Sequence of chain 9.O:
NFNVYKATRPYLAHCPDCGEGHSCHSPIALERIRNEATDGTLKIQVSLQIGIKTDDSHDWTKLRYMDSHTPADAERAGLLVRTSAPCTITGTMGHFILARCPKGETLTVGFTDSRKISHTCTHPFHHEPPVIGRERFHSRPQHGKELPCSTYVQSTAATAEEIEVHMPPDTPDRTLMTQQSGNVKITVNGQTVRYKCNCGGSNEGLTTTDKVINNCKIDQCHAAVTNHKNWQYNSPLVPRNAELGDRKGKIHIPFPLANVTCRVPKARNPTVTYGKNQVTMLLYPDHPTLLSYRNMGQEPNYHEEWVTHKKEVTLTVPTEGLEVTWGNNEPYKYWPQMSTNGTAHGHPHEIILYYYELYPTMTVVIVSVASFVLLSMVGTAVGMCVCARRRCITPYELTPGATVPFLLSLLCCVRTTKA

The small molecule below binds the protein below.
Small molecule (SMILES): CC(=O)N[C@@H]1[C@@H](O)[C@H](O)[C@@H](CO)O[C@H]1O

Binding-site contacts:
Ligand atom O7 contacts residue ASN259 of chain 9.O at 3.2 Å (h-bond).
Ligand atom O5 contacts residue ASN259 of chain 9.O at 2.3 Å (h-bond).
Ligand atom C4 contacts residue ASN259 of chain 9.O at 4.2 Å.
Ligand atom O3 contacts residue LYS115 of chain 9.N at 3.6 Å (salt-bridge).
Ligand atom O4 contacts residue PHE118 of chain 9.N at 4.1 Å.
Ligand atom N2 contacts residue ASN259 of chain 9.O at 2.8 Å (h-bond).
Ligand atom C8 contacts residue ALA258 of chain 9.O at 3.7 Å (hydrophobic).
Ligand atom C5 contacts residue ASN259 of chain 9.O at 3.6 Å.
Ligand atom C7 contacts residue ASN259 of chain 9.O at 3.2 Å.
Ligand atom C1 contacts residue ASN259 of chain 9.O at 1.4 Å.
Ligand atom C3 contacts residue ASN259 of chain 9.O at 3.7 Å.
Ligand atom O6 contacts residue LYS181 of chain 9.N at 3.4 Å (salt-bridge).
Ligand atom C8 contacts residue ASN259 of chain 9.O at 4.2 Å.
Ligand atom C8 contacts residue THR116 of chain 9.N at 4.3 Å.
Ligand atom C6 contacts residue LYS181 of chain 9.N at 3.4 Å.
Ligand atom C5 contacts residue LYS181 of chain 9.N at 3.4 Å.
Ligand atom C2 contacts residue ASN259 of chain 9.O at 2.4 Å.
Ligand atom C4 contacts residue LYS181 of chain 9.N at 3.6 Å.
Ligand atom O4 contacts residue LYS181 of chain 9.N at 2.7 Å (salt-bridge).
Ligand atom N2 contacts residue THR116 of chain 9.N at 4.1 Å.
Ligand atom C8 contacts residue LEU257 of chain 9.O at 4.1 Å (hydrophobic).
Ligand atom C3 contacts residue LYS115 of chain 9.N at 4.3 Å.

Sequence of chain 9.N:
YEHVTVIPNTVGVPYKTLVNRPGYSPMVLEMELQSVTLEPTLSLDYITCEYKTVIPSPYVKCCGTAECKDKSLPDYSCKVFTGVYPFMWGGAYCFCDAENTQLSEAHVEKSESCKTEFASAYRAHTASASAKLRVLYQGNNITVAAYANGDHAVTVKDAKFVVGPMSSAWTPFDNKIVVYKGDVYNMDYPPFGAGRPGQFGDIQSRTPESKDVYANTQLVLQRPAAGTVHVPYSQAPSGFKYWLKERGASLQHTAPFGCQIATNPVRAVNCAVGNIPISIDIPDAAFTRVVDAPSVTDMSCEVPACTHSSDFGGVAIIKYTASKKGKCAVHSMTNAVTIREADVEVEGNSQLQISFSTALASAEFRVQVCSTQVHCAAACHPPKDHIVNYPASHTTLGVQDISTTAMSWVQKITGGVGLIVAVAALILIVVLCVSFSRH